Sequence of chain 1.A:
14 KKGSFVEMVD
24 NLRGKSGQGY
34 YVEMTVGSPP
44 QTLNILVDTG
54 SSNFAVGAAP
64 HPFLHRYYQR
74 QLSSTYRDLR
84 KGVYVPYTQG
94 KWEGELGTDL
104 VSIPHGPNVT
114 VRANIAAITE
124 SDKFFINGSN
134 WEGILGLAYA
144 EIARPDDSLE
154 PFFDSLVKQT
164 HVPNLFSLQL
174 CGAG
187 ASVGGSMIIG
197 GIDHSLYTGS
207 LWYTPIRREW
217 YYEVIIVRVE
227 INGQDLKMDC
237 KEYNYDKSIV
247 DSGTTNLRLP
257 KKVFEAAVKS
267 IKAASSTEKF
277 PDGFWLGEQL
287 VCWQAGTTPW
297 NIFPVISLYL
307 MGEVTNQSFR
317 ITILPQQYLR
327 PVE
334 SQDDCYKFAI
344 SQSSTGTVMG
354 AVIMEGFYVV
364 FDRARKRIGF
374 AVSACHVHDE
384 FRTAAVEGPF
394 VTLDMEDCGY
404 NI

The protein below binds the small molecule below.
Small molecule (SMILES): COc1cccc(CN2C[C@@H](C(=O)N[C@@H](Cc3ccccc3)[C@H](O)CNCc3cccc(N(C)C)c3)NC2=O)c1

Binding-site contacts:
Ligand atom O contacts residue TYR90 of chain 1.A at 3.4 Å.
Ligand atom C1 contacts residue ASP247 of chain 1.A at 3.6 Å.
Ligand atom C29 contacts residue GLY53 of chain 1.A at 3.7 Å.
Ligand atom C44 contacts residue GLN31 of chain 1.A at 3.1 Å.
Ligand atom C2 contacts residue ASP247 of chain 1.A at 3.3 Å.
Ligand atom O contacts residue THR91 of chain 1.A at 3.2 Å (h-bond).
Ligand atom N contacts residue GLY249 of chain 1.A at 3.1 Å (h-bond).
Ligand atom CB contacts residue GLY249 of chain 1.A at 3.5 Å.
Ligand atom C26 contacts residue TYR217 of chain 1.A at 3.6 Å (hydrophobic).
Ligand atom CD2 contacts residue TYR90 of chain 1.A at 3.4 Å (hydrophobic).
Ligand atom O33 contacts residue THR251 of chain 1.A at 3.0 Å (h-bond).
Ligand atom OG contacts residue GLY53 of chain 1.A at 3.1 Å (h-bond).
Ligand atom N31 contacts residue GLY249 of chain 1.A at 3.4 Å (h-bond).
Ligand atom C45 contacts residue ILE129 of chain 1.A at 3.5 Å (hydrophobic).
Ligand atom N2 contacts residue GLY53 of chain 1.A at 3.3 Å (h-bond).
Ligand atom C28 contacts residue PRO89 of chain 1.A at 3.6 Å (hydrophobic).
Ligand atom C42 contacts residue THR251 of chain 1.A at 3.3 Å.
Ligand atom O47 contacts residue GLY32 of chain 1.A at 3.2 Å.
Ligand atom O47 contacts residue GLY249 of chain 1.A at 3.6 Å.
Ligand atom C24 contacts residue PRO89 of chain 1.A at 3.3 Å (hydrophobic).
Ligand atom OG contacts residue SER54 of chain 1.A at 3.0 Å (h-bond).
Ligand atom C48 contacts residue GLY249 of chain 1.A at 3.1 Å.
Ligand atom O33 contacts residue THR250 of chain 1.A at 3.4 Å.
Ligand atom C28 contacts residue ARG147 of chain 1.A at 3.1 Å.
Ligand atom C43 contacts residue GLY32 of chain 1.A at 3.6 Å.
Ligand atom CB contacts residue ASP51 of chain 1.A at 3.5 Å.
Ligand atom C42 contacts residue GLY249 of chain 1.A at 3.7 Å.
Ligand atom N2 contacts residue ASP247 of chain 1.A at 2.9 Å (salt-bridge).
Ligand atom CE2 contacts residue PHE127 of chain 1.A at 3.5 Å (hydrophobic).
Ligand atom C26 contacts residue GLY53 of chain 1.A at 3.5 Å.
Ligand atom C48 contacts residue GLY32 of chain 1.A at 3.7 Å.
Ligand atom C45 contacts residue GLN31 of chain 1.A at 3.7 Å.
Ligand atom C48 contacts residue SER248 of chain 1.A at 3.4 Å.
Ligand atom C22 contacts residue THR91 of chain 1.A at 3.7 Å.
Ligand atom N31 contacts residue THR250 of chain 1.A at 3.5 Å (h-bond).
Ligand atom C44 contacts residue GLY32 of chain 1.A at 3.4 Å.
Ligand atom C29 contacts residue ILE145 of chain 1.A at 3.7 Å (hydrophobic).
Ligand atom CE2 contacts residue TYR90 of chain 1.A at 3.7 Å (hydrophobic).
Ligand atom OG contacts residue ASP51 of chain 1.A at 2.7 Å (salt-bridge).
Ligand atom CA contacts residue GLY249 of chain 1.A at 3.6 Å.